Binding-site contacts:
Ligand atom C3 contacts residue ASN19 of chain 35.Q at 4.4 Å.
Ligand atom C6 contacts residue ASN19 of chain 35.Q at 4.0 Å.
Ligand atom C8 contacts residue TYR17 of chain 35.Q at 4.3 Å (hydrophobic).
Ligand atom C4 contacts residue ASN19 of chain 35.Q at 4.5 Å.
Ligand atom O5 contacts residue ASN19 of chain 35.Q at 2.1 Å (h-bond).
Ligand atom C5 contacts residue ASN19 of chain 35.Q at 3.3 Å.
Ligand atom O6 contacts residue ASN19 of chain 35.Q at 4.3 Å.
Ligand atom C2 contacts residue ASN19 of chain 35.Q at 3.4 Å.
Ligand atom C1 contacts residue ASN19 of chain 35.Q at 1.9 Å.
Ligand atom N2 contacts residue ASN19 of chain 35.Q at 4.1 Å.

Sequence of chain 35.Q:
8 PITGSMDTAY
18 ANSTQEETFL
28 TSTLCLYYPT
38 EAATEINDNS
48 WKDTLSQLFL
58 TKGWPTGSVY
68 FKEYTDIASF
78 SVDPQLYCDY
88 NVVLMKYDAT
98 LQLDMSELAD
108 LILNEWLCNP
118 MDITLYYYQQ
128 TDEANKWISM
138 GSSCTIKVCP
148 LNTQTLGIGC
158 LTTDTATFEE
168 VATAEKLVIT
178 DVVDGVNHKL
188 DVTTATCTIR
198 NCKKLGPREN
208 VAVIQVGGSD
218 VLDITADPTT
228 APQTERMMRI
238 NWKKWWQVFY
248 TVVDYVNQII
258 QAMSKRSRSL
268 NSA

This protein binds this small molecule.
Small molecule (SMILES): CC(=O)N[C@H]1[C@H](O[C@H]2[C@H](O)[C@@H](NC(C)=O)CO[C@@H]2CO)O[C@H](CO)[C@@H](O)[C@@H]1O